A small-molecule ligand and the protein it binds are described below.
Small molecule (SMILES): CC(=O)N[C@H]1[C@H](O[C@H]2[C@H](O)[C@@H](NC(C)=O)CO[C@@H]2CO)O[C@H](CO)[C@@H](O[C@@H]2O[C@H](CO[C@H]3O[C@H](CO)[C@@H](O)[C@H](O)[C@@H]3O)[C@@H](O)[C@H](O[C@H]3O[C@H](CO)[C@@H](O)[C@H](O)[C@@H]3O)[C@@H]2O)[C@@H]1O

Sequence of chain 1.A:
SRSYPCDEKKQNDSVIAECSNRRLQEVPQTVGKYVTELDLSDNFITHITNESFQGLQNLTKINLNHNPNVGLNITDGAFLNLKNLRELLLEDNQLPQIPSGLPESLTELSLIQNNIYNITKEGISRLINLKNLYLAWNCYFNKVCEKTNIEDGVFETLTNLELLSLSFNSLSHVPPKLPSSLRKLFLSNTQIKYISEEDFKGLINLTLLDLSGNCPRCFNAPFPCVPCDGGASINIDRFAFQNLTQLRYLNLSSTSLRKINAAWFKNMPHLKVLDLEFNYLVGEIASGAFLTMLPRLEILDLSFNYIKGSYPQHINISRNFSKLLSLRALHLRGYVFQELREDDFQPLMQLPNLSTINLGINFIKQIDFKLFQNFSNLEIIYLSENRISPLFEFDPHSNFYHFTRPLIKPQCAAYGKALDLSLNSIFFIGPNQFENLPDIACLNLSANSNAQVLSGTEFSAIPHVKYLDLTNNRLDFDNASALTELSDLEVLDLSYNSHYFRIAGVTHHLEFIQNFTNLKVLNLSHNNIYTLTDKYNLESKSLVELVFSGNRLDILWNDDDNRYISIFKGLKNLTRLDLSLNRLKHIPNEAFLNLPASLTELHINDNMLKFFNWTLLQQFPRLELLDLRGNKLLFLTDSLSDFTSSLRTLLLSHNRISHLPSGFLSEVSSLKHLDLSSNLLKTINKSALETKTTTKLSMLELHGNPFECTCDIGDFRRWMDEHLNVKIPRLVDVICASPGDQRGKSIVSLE

Binding-site contacts:
Ligand atom O7 contacts residue LYS204 of chain 1.A at 2.6 Å (salt-bridge).
Ligand atom C8 contacts residue LYS204 of chain 1.A at 3.5 Å.
Ligand atom C6 contacts residue HIS442 of chain 1.A at 3.3 Å.
Ligand atom O5 contacts residue HIS442 of chain 1.A at 3.6 Å.
Ligand atom N2 contacts residue ASP230 of chain 1.A at 2.6 Å (salt-bridge).
Ligand atom C6 contacts residue HIS442 of chain 1.A at 3.5 Å.
Ligand atom O6 contacts residue ASP440 of chain 1.A at 2.6 Å (salt-bridge).
Ligand atom O5 contacts residue ASN271 of chain 1.A at 2.4 Å (h-bond).
Ligand atom C1 contacts residue ASP230 of chain 1.A at 3.5 Å.
Ligand atom O6 contacts residue HIS442 of chain 1.A at 3.7 Å.
Ligand atom C7 contacts residue LYS204 of chain 1.A at 3.4 Å.
Ligand atom O7 contacts residue PHE445 of chain 1.A at 2.8 Å (h-bond).
Ligand atom C8 contacts residue LEU228 of chain 1.A at 3.8 Å (hydrophobic).
Ligand atom C1 contacts residue ASN271 of chain 1.A at 1.4 Å.
Ligand atom C6 contacts residue SER443 of chain 1.A at 3.7 Å.
Ligand atom O7 contacts residue TYR446 of chain 1.A at 3.7 Å.
Ligand atom C1 contacts residue HIS442 of chain 1.A at 3.8 Å.
Ligand atom C8 contacts residue ASP230 of chain 1.A at 3.6 Å.
Ligand atom C2 contacts residue ASN271 of chain 1.A at 2.4 Å.
Ligand atom N2 contacts residue ASN271 of chain 1.A at 2.8 Å (h-bond).
Ligand atom C2 contacts residue ASN444 of chain 1.A at 3.8 Å.
Ligand atom C8 contacts residue TYR269 of chain 1.A at 3.6 Å (hydrophobic).
Ligand atom C6 contacts residue SER443 of chain 1.A at 3.4 Å.
Ligand atom C6 contacts residue LEU228 of chain 1.A at 3.8 Å (hydrophobic).
Ligand atom C5 contacts residue ASN271 of chain 1.A at 3.6 Å.
Ligand atom C8 contacts residue SER232 of chain 1.A at 3.6 Å.
Ligand atom C8 contacts residue SER208 of chain 1.A at 3.3 Å.
Ligand atom C3 contacts residue ASN271 of chain 1.A at 3.8 Å.
Ligand atom C7 contacts residue ASN271 of chain 1.A at 3.6 Å.
Ligand atom N2 contacts residue SER232 of chain 1.A at 3.7 Å.
Ligand atom C2 contacts residue HIS442 of chain 1.A at 3.4 Å.
Ligand atom C8 contacts residue PHE445 of chain 1.A at 3.7 Å (hydrophobic).
Ligand atom O7 contacts residue LEU228 of chain 1.A at 3.5 Å.
Ligand atom O7 contacts residue ASN444 of chain 1.A at 3.4 Å (h-bond).
Ligand atom C3 contacts residue ASP230 of chain 1.A at 3.6 Å.
Ligand atom C6 contacts residue ASP440 of chain 1.A at 3.3 Å.
Ligand atom O4 contacts residue PHE206 of chain 1.A at 3.5 Å.
Ligand atom C7 contacts residue LEU228 of chain 1.A at 3.5 Å (hydrophobic).
Ligand atom C7 contacts residue ASP230 of chain 1.A at 3.6 Å.
Ligand atom C2 contacts residue ASP230 of chain 1.A at 3.4 Å.